A protein and the small-molecule ligand that binds it are described below.
Small molecule (SMILES): OC[C@H]1O[C@@](CO)(OC[C@@]2(OC[C@H]3O[C@@](CO)(OC[C@H]4O[C@](O)(CO)[C@@H](O)[C@@H]4O)[C@@H](O)[C@@H]3O)O[C@H](CO)[C@@H](O)[C@@H]2O)[C@@H](O)[C@@H]1O

Sequence of chain 2.B:
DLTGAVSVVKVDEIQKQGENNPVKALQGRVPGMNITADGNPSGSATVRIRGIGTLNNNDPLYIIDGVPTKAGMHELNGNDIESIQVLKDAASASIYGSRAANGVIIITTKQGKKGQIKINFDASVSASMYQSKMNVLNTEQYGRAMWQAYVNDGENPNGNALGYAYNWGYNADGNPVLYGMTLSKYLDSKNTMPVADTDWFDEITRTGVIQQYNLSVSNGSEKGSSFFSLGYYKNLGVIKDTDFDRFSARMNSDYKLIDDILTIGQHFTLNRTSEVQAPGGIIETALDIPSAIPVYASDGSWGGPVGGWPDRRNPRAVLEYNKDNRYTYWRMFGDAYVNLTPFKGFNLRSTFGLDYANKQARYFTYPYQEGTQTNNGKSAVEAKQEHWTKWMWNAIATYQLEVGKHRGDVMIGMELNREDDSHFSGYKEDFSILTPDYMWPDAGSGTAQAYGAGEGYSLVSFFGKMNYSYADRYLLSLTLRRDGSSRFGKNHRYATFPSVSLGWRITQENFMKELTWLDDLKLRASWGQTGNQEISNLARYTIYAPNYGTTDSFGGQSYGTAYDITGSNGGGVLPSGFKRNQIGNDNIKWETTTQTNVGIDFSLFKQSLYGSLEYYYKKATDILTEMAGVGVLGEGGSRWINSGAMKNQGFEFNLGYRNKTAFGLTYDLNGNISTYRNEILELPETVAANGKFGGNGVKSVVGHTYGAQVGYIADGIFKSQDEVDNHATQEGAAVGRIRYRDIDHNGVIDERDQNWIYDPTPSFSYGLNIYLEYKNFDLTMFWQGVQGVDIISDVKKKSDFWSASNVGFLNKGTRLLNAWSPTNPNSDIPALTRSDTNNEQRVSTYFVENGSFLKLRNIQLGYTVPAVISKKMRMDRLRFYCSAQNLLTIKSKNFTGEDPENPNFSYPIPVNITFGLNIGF

Binding-site contacts:
Ligand atom C4 contacts residue TRP508 of chain 2.B at 3.8 Å (hydrophobic).
Ligand atom C1 contacts residue TYR447 of chain 2.B at 3.5 Å (hydrophobic).
Ligand atom O6 contacts residue TRP508 of chain 2.B at 3.1 Å (h-bond).
Ligand atom O1 contacts residue GLU195 of chain 2.B at 2.6 Å (salt-bridge).
Ligand atom O6 contacts residue GLU195 of chain 2.B at 3.7 Å.
Ligand atom C6 contacts residue TRP508 of chain 2.B at 3.4 Å (hydrophobic).
Ligand atom C4 contacts residue GLN397 of chain 2.B at 4.1 Å.
Ligand atom C1 contacts residue ALA191 of chain 2.B at 3.8 Å (hydrophobic).
Ligand atom O3 contacts residue HIS194 of chain 2.B at 3.4 Å (h-bond).
Ligand atom C6 contacts residue LYS479 of chain 2.B at 4.1 Å.
Ligand atom O4 contacts residue GLN397 of chain 2.B at 3.0 Å (h-bond).
Ligand atom C1 contacts residue LYS479 of chain 2.B at 4.1 Å.
Ligand atom O4 contacts residue TRP508 of chain 2.B at 4.0 Å.
Ligand atom C4 contacts residue GLU506 of chain 2.B at 4.0 Å.
Ligand atom O3 contacts residue GLU506 of chain 2.B at 2.5 Å (salt-bridge).
Ligand atom C3 contacts residue LYS479 of chain 2.B at 4.0 Å.
Ligand atom C1 contacts residue HIS194 of chain 2.B at 4.1 Å.
Ligand atom C4 contacts residue LYS479 of chain 2.B at 4.2 Å.
Ligand atom O4 contacts residue GLY192 of chain 2.B at 3.6 Å.
Ligand atom C3 contacts residue ALA191 of chain 2.B at 4.0 Å (hydrophobic).
Ligand atom C3 contacts residue GLU506 of chain 2.B at 3.2 Å.
Ligand atom C5 contacts residue LYS479 of chain 2.B at 3.4 Å.
Ligand atom C5 contacts residue GLU195 of chain 2.B at 3.9 Å.
Ligand atom C5 contacts residue TRP508 of chain 2.B at 4.2 Å (hydrophobic).
Ligand atom C1 contacts residue GLU195 of chain 2.B at 4.0 Å.
Ligand atom C6 contacts residue GLU195 of chain 2.B at 3.7 Å.
Ligand atom O4 contacts residue ALA191 of chain 2.B at 3.5 Å.
Ligand atom O1 contacts residue ALA191 of chain 2.B at 3.1 Å.
Ligand atom C3 contacts residue TYR447 of chain 2.B at 4.2 Å (hydrophobic).
Ligand atom O1 contacts residue HIS194 of chain 2.B at 3.4 Å (h-bond).
Ligand atom C2 contacts residue LYS479 of chain 2.B at 4.1 Å.
Ligand atom O6 contacts residue LYS479 of chain 2.B at 3.8 Å.
Ligand atom O1 contacts residue TYR449 of chain 2.B at 4.0 Å.
Ligand atom O4 contacts residue GLU506 of chain 2.B at 3.8 Å.
Ligand atom O3 contacts residue TRP508 of chain 2.B at 4.1 Å.
Ligand atom C4 contacts residue GLU195 of chain 2.B at 3.3 Å.
Ligand atom O4 contacts residue LYS504 of chain 2.B at 3.7 Å.
Ligand atom O4 contacts residue GLU195 of chain 2.B at 2.8 Å (salt-bridge).
Ligand atom O3 contacts residue LYS479 of chain 2.B at 2.9 Å (salt-bridge).
Ligand atom O5 contacts residue LYS479 of chain 2.B at 3.0 Å (salt-bridge).